Binding-site contacts:
Ligand atom O2P contacts residue TYR73 of chain 1.H at 3.0 Å (h-bond).
Ligand atom O1B contacts residue TRP62 of chain 1.G at 3.5 Å (h-bond).
Ligand atom C7B contacts residue 8SP1 of chain 1.IA at 4.3 Å.
Ligand atom C7B contacts residue LEU69 of chain 1.G at 4.3 Å (hydrophobic).
Ligand atom C8B contacts residue LEU69 of chain 1.H at 3.6 Å (hydrophobic).
Ligand atom C3B contacts residue TYR73 of chain 1.H at 4.2 Å (hydrophobic).
Ligand atom C6B contacts residue TYR73 of chain 1.H at 3.9 Å (hydrophobic).
Ligand atom C3G contacts residue ASN61 of chain 1.G at 4.1 Å.
Ligand atom C8B contacts residue GLY70 of chain 1.H at 3.7 Å.
Ligand atom CB contacts residue ILE60 of chain 1.G at 4.1 Å (hydrophobic).
Ligand atom C8B contacts residue VAL66 of chain 1.G at 3.5 Å (hydrophobic).
Ligand atom O3G contacts residue TYR73 of chain 1.H at 3.5 Å (h-bond).
Ligand atom O2P contacts residue ARG74 of chain 1.H at 4.1 Å.
Ligand atom O1B contacts residue ASN61 of chain 1.G at 3.8 Å.
Ligand atom C4B contacts residue TYR73 of chain 1.H at 3.5 Å (hydrophobic).
Ligand atom C2A contacts residue ILE60 of chain 1.G at 4.3 Å (hydrophobic).
Ligand atom O3P contacts residue TRP62 of chain 1.G at 3.1 Å (h-bond).
Ligand atom C7B contacts residue VAL65 of chain 1.G at 4.0 Å (hydrophobic).
Ligand atom C1A contacts residue ILE60 of chain 1.G at 4.2 Å (hydrophobic).
Ligand atom C2B contacts residue TYR73 of chain 1.H at 4.0 Å (hydrophobic).
Ligand atom O1A contacts residue ILE60 of chain 1.G at 3.9 Å.
Ligand atom C3B contacts residue VAL65 of chain 1.G at 3.6 Å (hydrophobic).
Ligand atom C5B contacts residue TYR73 of chain 1.H at 3.8 Å (hydrophobic).
Ligand atom O1B contacts residue TYR73 of chain 1.H at 3.2 Å (h-bond).
Ligand atom O2G contacts residue TYR73 of chain 1.H at 3.8 Å.
Ligand atom C3A contacts residue ILE60 of chain 1.G at 4.2 Å (hydrophobic).
Ligand atom O3P contacts residue ASN61 of chain 1.G at 3.0 Å.
Ligand atom O2P contacts residue LEU77 of chain 1.H at 4.3 Å.
Ligand atom C3G contacts residue ILE60 of chain 1.G at 3.2 Å (hydrophobic).
Ligand atom C1B contacts residue TYR73 of chain 1.H at 3.4 Å (hydrophobic).
Ligand atom C5B contacts residue VAL65 of chain 1.G at 4.0 Å (hydrophobic).
Ligand atom C2G contacts residue ILE60 of chain 1.G at 3.8 Å (hydrophobic).
Ligand atom CB contacts residue ASN61 of chain 1.G at 4.0 Å.
Ligand atom C7B contacts residue LEU69 of chain 1.H at 4.2 Å (hydrophobic).
Ligand atom C5B contacts residue TRP62 of chain 1.G at 4.3 Å (hydrophobic).
Ligand atom C1G contacts residue ILE60 of chain 1.G at 4.0 Å (hydrophobic).
Ligand atom C6B contacts residue 8SP1 of chain 1.IA at 3.6 Å.
Ligand atom C3B contacts residue TRP62 of chain 1.G at 4.0 Å (hydrophobic).
Ligand atom P contacts residue TYR73 of chain 1.H at 3.8 Å.
Ligand atom O3P contacts residue ILE60 of chain 1.G at 4.2 Å.

A protein and the small-molecule ligand that binds it are described below.
Small molecule (SMILES): CCCCCCCC(=O)OC[C@H](COP(=O)(O)OC[C@H](N)C(=O)O)OC(=O)CCCCCCC

Sequence of chain 1.H:
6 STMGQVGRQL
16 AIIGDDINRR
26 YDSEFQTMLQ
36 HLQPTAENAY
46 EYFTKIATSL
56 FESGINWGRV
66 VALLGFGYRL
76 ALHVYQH

Sequence of chain 1.G:
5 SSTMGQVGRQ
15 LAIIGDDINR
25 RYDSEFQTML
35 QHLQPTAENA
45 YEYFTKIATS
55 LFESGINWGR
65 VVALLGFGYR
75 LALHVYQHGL